Sequence of chain 1.A:
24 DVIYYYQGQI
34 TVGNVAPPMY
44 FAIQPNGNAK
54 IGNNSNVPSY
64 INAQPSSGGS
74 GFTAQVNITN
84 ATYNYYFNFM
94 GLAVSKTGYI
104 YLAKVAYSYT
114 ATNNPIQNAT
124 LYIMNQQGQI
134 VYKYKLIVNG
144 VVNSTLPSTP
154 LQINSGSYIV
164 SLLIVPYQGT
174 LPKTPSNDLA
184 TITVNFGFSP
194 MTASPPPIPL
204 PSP

This protein binds this small molecule.
Small molecule (SMILES): CC(=O)N[C@H]1[C@H](O[C@H]2[C@H](O)[C@@H](NC(C)=O)CO[C@@H]2CO)O[C@H](CO[C@H]2O[C@H](CO)[C@@H](O)[C@H](O)[C@@H]2O)[C@@H](O[C@H]2O[C@H](CO)[C@@H](O)[C@H](O)[C@@H]2O)[C@@H]1O[C@@H]1O[C@H](CS(=O)(=O)O)[C@@H](O[C@@H]2O[C@H](CO)[C@@H](O)[C@H](O)[C@H]2O)[C@H](O)[C@H]1O

Binding-site contacts:
Ligand atom C5 contacts residue ASN146 of chain 1.A at 3.4 Å.
Ligand atom O1S6 contacts residue LYS136 of chain 1.A at 3.0 Å (salt-bridge).
Ligand atom O6 contacts residue LEU105 of chain 1.A at 3.6 Å.
Ligand atom O4 contacts residue VAL134 of chain 1.A at 3.8 Å.
Ligand atom C3 contacts residue LEU154 of chain 1.A at 3.7 Å (hydrophobic).
Ligand atom C8 contacts residue LEU154 of chain 1.A at 3.9 Å (hydrophobic).
Ligand atom C1 contacts residue LEU154 of chain 1.A at 3.9 Å (hydrophobic).
Ligand atom O6 contacts residue TYR137 of chain 1.A at 3.2 Å.
Ligand atom O3 contacts residue LEU154 of chain 1.A at 3.7 Å.
Ligand atom O4 contacts residue TYR135 of chain 1.A at 3.3 Å.
Ligand atom C6 contacts residue LYS136 of chain 1.A at 3.6 Å.
Ligand atom C3 contacts residue ASN146 of chain 1.A at 3.6 Å.
Ligand atom C7 contacts residue ASN146 of chain 1.A at 3.1 Å.
Ligand atom C2 contacts residue THR148 of chain 1.A at 3.9 Å.
Ligand atom C2 contacts residue VAL134 of chain 1.A at 3.4 Å (hydrophobic).
Ligand atom O7 contacts residue LEU154 of chain 1.A at 3.8 Å.
Ligand atom C2 contacts residue ASN146 of chain 1.A at 2.5 Å.
Ligand atom O5 contacts residue ASN146 of chain 1.A at 2.1 Å (h-bond).
Ligand atom O1S6 contacts residue TYR135 of chain 1.A at 3.5 Å.
Ligand atom C8 contacts residue ASN146 of chain 1.A at 3.7 Å.
Ligand atom C8 contacts residue TYR137 of chain 1.A at 3.8 Å (hydrophobic).
Ligand atom N2 contacts residue ASN146 of chain 1.A at 3.0 Å (h-bond).
Ligand atom C6 contacts residue TYR137 of chain 1.A at 3.9 Å (hydrophobic).
Ligand atom O5 contacts residue LYS138 of chain 1.A at 3.9 Å.
Ligand atom C1 contacts residue ASN146 of chain 1.A at 1.4 Å.
Ligand atom O2 contacts residue LEU154 of chain 1.A at 3.7 Å.
Ligand atom C8 contacts residue LYS136 of chain 1.A at 3.4 Å.
Ligand atom N2 contacts residue LYS136 of chain 1.A at 3.9 Å.
Ligand atom C6 contacts residue LYS138 of chain 1.A at 3.6 Å.
Ligand atom C8 contacts residue SER147 of chain 1.A at 3.5 Å.
Ligand atom O7 contacts residue ASN146 of chain 1.A at 3.4 Å (h-bond).
Ligand atom O2 contacts residue VAL134 of chain 1.A at 3.2 Å (h-bond).
Ligand atom O7 contacts residue VAL141 of chain 1.A at 3.7 Å.
Ligand atom O6 contacts residue LYS138 of chain 1.A at 3.6 Å (salt-bridge).
Ligand atom C1 contacts residue THR148 of chain 1.A at 3.7 Å.
Ligand atom S6 contacts residue LYS136 of chain 1.A at 3.9 Å.
Ligand atom C3 contacts residue THR148 of chain 1.A at 3.8 Å.
Ligand atom C7 contacts residue LEU154 of chain 1.A at 3.9 Å (hydrophobic).
Ligand atom N2 contacts residue THR148 of chain 1.A at 3.5 Å (h-bond).
Ligand atom O3S6 contacts residue LYS136 of chain 1.A at 3.8 Å.